This small molecule binds to this protein.
Small molecule (SMILES): CCCCSC[C@H]1CN(Cc2c[nH]c3c(N)ncnc23)C[C@@H]1O

Sequence of chain 1.C:
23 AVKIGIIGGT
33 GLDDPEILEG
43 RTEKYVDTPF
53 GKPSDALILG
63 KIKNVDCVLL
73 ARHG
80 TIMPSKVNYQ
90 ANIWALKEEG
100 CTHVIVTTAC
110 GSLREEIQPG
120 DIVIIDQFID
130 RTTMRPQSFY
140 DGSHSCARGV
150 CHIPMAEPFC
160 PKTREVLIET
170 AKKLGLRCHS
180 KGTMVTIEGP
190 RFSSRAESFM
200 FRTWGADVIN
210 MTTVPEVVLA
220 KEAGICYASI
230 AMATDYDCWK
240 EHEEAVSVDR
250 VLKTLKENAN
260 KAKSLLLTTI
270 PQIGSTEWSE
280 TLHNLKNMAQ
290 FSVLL

Binding-site contacts:
Ligand atom N3 contacts residue MET210 of chain 1.A at 3.8 Å.
Ligand atom N1 contacts residue PHE191 of chain 1.A at 3.7 Å.
Ligand atom O3' contacts residue HIS151 of chain 1.C at 3.6 Å.
Ligand atom C5 contacts residue ASP234 of chain 1.A at 3.8 Å.
Ligand atom C2 contacts residue ASN209 of chain 1.A at 3.9 Å.
Ligand atom N1 contacts residue ILE208 of chain 1.A at 3.7 Å.
Ligand atom C2 contacts residue MET210 of chain 1.A at 3.8 Å (hydrophobic).
Ligand atom C2 contacts residue ILE208 of chain 1.A at 3.9 Å (hydrophobic).
Ligand atom N7 contacts residue THR233 of chain 1.A at 3.6 Å.
Ligand atom N6 contacts residue ASP236 of chain 1.A at 2.9 Å (salt-bridge).
Ligand atom N3 contacts residue ILE208 of chain 1.A at 3.7 Å.
Ligand atom C6 contacts residue ASP236 of chain 1.A at 3.8 Å.
Ligand atom N7 contacts residue ASP234 of chain 1.A at 2.7 Å (salt-bridge).
Ligand atom C3' contacts residue HIS151 of chain 1.C at 3.8 Å.
Ligand atom C20 contacts residue LEU293 of chain 1.C at 3.6 Å (hydrophobic).
Ligand atom N3 contacts residue ASN209 of chain 1.A at 3.5 Å.
Ligand atom C23 contacts residue LEU254 of chain 1.A at 3.9 Å (hydrophobic).
Ligand atom C8 contacts residue CYS109 of chain 1.A at 3.5 Å (hydrophobic).
Ligand atom N6 contacts residue ASP234 of chain 1.A at 3.0 Å (salt-bridge).
Ligand atom O3' contacts residue PRO83 of chain 1.A at 3.4 Å.
Ligand atom N6 contacts residue ILE208 of chain 1.A at 3.8 Å.
Ligand atom C5 contacts residue PHE191 of chain 1.A at 3.9 Å (hydrophobic).
Ligand atom N7 contacts residue GLY110 of chain 1.A at 3.3 Å (h-bond).
Ligand atom C5 contacts residue ILE208 of chain 1.A at 3.9 Å (hydrophobic).
Ligand atom C22 contacts residue LEU251 of chain 1.A at 3.9 Å (hydrophobic).
Ligand atom C6 contacts residue ILE208 of chain 1.A at 3.8 Å (hydrophobic).
Ligand atom C9 contacts residue CYS109 of chain 1.A at 3.8 Å (hydrophobic).
Ligand atom C6 contacts residue PHE191 of chain 1.A at 3.8 Å (hydrophobic).
Ligand atom C8 contacts residue GLY110 of chain 1.A at 3.9 Å.
Ligand atom N6 contacts residue GLY110 of chain 1.A at 3.7 Å.
Ligand atom S5' contacts residue VAL250 of chain 1.A at 3.7 Å.
Ligand atom C4 contacts residue ILE208 of chain 1.A at 3.7 Å (hydrophobic).
Ligand atom C21 contacts residue VAL250 of chain 1.A at 3.9 Å (hydrophobic).
Ligand atom C2' contacts residue MET210 of chain 1.A at 3.7 Å (hydrophobic).
Ligand atom C8 contacts residue ASP234 of chain 1.A at 3.6 Å.
Ligand atom N7 contacts residue CYS109 of chain 1.A at 3.3 Å.
Ligand atom C5' contacts residue HIS151 of chain 1.C at 3.6 Å.
Ligand atom C10 contacts residue ALA108 of chain 1.A at 3.5 Å (hydrophobic).
Ligand atom C5 contacts residue GLY110 of chain 1.A at 3.5 Å.
Ligand atom C8 contacts residue THR233 of chain 1.A at 3.4 Å.

Sequence of chain 1.A:
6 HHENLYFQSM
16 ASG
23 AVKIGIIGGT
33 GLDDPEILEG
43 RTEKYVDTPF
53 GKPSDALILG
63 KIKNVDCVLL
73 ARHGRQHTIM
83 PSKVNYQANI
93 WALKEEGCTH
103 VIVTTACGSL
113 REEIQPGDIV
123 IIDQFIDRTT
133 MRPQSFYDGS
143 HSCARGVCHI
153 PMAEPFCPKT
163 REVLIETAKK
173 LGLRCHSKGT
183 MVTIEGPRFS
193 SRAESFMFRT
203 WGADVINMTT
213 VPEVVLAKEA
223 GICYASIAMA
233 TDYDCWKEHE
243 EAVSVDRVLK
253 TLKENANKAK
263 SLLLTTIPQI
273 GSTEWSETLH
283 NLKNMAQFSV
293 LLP